Sequence of chain 1.A:
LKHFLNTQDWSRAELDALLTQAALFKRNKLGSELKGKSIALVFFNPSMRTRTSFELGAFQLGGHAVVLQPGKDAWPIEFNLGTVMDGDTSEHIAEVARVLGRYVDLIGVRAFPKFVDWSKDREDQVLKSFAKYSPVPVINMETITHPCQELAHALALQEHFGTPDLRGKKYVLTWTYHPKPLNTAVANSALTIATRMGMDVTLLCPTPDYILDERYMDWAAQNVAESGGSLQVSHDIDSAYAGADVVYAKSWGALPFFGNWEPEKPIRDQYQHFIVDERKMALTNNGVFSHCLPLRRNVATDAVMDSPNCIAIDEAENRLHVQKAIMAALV

Sequence of chain 2.A:
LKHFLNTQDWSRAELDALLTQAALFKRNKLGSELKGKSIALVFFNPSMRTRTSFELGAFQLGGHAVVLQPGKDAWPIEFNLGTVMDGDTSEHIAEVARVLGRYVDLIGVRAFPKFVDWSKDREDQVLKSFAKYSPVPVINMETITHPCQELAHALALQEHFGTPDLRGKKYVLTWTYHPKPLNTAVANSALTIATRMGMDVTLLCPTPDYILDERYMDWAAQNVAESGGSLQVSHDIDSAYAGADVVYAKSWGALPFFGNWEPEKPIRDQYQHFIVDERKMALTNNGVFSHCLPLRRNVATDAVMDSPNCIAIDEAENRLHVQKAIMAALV

Binding-site contacts:
Ligand atom CD contacts residue GLU164 of chain 1.A at 3.9 Å.
Ligand atom CG contacts residue PRO316 of chain 1.A at 4.1 Å (hydrophobic).
Ligand atom C contacts residue LYS272 of chain 1.A at 3.5 Å.
Ligand atom CB contacts residue GLU164 of chain 1.A at 3.6 Å.
Ligand atom CD contacts residue LEU315 of chain 1.A at 3.2 Å (hydrophobic).
Ligand atom CD contacts residue CYS314 of chain 1.A at 3.6 Å (hydrophobic).
Ligand atom CD contacts residue VAL208 of chain 1.A at 4.2 Å (hydrophobic).
Ligand atom OD2 contacts residue SER112 of chain 2.A at 2.5 Å (h-bond).
Ligand atom O contacts residue LYS272 of chain 1.A at 4.1 Å.
Ligand atom CB contacts residue TRP97 of chain 2.A at 4.1 Å (hydrophobic).
Ligand atom OXT contacts residue LYS272 of chain 1.A at 2.7 Å (salt-bridge).
Ligand atom OD1 contacts residue ARG318 of chain 1.A at 2.9 Å (salt-bridge).
Ligand atom OXT contacts residue ASN205 of chain 1.A at 3.9 Å.
Ligand atom CG contacts residue LEU315 of chain 1.A at 3.8 Å (hydrophobic).
Ligand atom C contacts residue ASN205 of chain 1.A at 3.9 Å.
Ligand atom CD contacts residue HIS168 of chain 1.A at 4.2 Å.
Ligand atom CA contacts residue PHE134 of chain 1.A at 3.9 Å (hydrophobic).
Ligand atom CG contacts residue CYS314 of chain 1.A at 3.8 Å (hydrophobic).
Ligand atom CB contacts residue CP1 of chain 1.C at 4.1 Å.
Ligand atom C1 contacts residue LEU204 of chain 1.A at 4.2 Å (hydrophobic).
Ligand atom CG contacts residue GLU164 of chain 1.A at 4.2 Å.
Ligand atom O contacts residue GLU164 of chain 1.A at 2.6 Å (salt-bridge).
Ligand atom CD contacts residue PRO316 of chain 1.A at 4.2 Å (hydrophobic).
Ligand atom C contacts residue GLU164 of chain 1.A at 3.7 Å.
Ligand atom C4 contacts residue ARG318 of chain 1.A at 3.2 Å.
Ligand atom O1 contacts residue TRP97 of chain 2.A at 3.5 Å.
Ligand atom C2 contacts residue LEU204 of chain 1.A at 3.7 Å (hydrophobic).
Ligand atom OD1 contacts residue HIS200 of chain 1.A at 2.8 Å (h-bond).
Ligand atom OD2 contacts residue ARG318 of chain 1.A at 2.6 Å (salt-bridge).
Ligand atom O contacts residue ASN205 of chain 1.A at 3.5 Å.
Ligand atom OXT contacts residue LEU204 of chain 1.A at 3.8 Å.
Ligand atom OXT contacts residue KCX322 of chain 1.A at 4.2 Å.
Ligand atom C3 contacts residue TRP97 of chain 2.A at 3.8 Å (hydrophobic).
Ligand atom N1 contacts residue TRP97 of chain 2.A at 4.2 Å.
Ligand atom O1 contacts residue PHE134 of chain 1.A at 4.0 Å.
Ligand atom C4 contacts residue HIS200 of chain 1.A at 3.8 Å.
Ligand atom C4 contacts residue SER112 of chain 2.A at 3.5 Å.
Ligand atom CD contacts residue CP1 of chain 1.C at 3.4 Å.
Ligand atom CB contacts residue PHE134 of chain 1.A at 3.9 Å (hydrophobic).
Ligand atom C1 contacts residue TRP97 of chain 2.A at 3.9 Å (hydrophobic).

A small-molecule ligand and the protein it binds are described below.
Small molecule (SMILES): CCC[C@H](NC(=O)CCC(=O)O)C(=O)O